A small-molecule ligand and the protein it binds are described below.
Small molecule (SMILES): CCCCSC(=S)SC(C)(C)C(=O)NCCN1C(=O)CCC1=O

Sequence of chain 8.A:
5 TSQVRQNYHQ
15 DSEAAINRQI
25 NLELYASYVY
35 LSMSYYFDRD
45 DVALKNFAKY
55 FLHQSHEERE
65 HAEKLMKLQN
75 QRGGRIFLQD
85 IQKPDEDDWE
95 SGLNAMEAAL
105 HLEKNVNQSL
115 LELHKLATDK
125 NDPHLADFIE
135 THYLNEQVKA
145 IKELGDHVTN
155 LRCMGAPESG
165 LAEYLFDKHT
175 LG

Sequence of chain 17.A:
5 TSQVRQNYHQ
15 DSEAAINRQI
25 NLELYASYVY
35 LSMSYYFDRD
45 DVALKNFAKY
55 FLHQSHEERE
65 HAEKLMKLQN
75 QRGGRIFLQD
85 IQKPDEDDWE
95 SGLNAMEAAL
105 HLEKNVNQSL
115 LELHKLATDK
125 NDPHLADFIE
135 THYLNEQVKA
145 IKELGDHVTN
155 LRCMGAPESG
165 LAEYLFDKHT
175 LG

Binding-site contacts:
Ligand atom O19 contacts residue GLY164 of chain 17.A at 4.4 Å.
Ligand atom C18 contacts residue CYS157 of chain 8.A at 2.8 Å (hydrophobic).
Ligand atom C20 contacts residue CYS157 of chain 8.A at 1.8 Å (hydrophobic).
Ligand atom C22 contacts residue CYS157 of chain 8.A at 4.0 Å (hydrophobic).
Ligand atom C21 contacts residue CYS157 of chain 8.A at 2.8 Å (hydrophobic).
Ligand atom O19 contacts residue CYS157 of chain 8.A at 3.1 Å.
Ligand atom C21 contacts residue ASP45 of chain 17.A at 4.2 Å.
Ligand atom N17 contacts residue CYS157 of chain 8.A at 3.9 Å.